Sequence of chain 1.F:
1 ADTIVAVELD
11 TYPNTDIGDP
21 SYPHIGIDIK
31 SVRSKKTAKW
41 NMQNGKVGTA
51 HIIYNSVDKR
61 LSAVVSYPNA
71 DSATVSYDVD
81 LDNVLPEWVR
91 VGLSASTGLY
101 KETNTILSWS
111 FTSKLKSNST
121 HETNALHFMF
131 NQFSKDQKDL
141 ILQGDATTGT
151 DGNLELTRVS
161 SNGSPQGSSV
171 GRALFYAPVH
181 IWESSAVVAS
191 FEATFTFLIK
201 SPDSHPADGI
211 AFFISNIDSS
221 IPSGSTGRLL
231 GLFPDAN

Sequence of chain 1.B:
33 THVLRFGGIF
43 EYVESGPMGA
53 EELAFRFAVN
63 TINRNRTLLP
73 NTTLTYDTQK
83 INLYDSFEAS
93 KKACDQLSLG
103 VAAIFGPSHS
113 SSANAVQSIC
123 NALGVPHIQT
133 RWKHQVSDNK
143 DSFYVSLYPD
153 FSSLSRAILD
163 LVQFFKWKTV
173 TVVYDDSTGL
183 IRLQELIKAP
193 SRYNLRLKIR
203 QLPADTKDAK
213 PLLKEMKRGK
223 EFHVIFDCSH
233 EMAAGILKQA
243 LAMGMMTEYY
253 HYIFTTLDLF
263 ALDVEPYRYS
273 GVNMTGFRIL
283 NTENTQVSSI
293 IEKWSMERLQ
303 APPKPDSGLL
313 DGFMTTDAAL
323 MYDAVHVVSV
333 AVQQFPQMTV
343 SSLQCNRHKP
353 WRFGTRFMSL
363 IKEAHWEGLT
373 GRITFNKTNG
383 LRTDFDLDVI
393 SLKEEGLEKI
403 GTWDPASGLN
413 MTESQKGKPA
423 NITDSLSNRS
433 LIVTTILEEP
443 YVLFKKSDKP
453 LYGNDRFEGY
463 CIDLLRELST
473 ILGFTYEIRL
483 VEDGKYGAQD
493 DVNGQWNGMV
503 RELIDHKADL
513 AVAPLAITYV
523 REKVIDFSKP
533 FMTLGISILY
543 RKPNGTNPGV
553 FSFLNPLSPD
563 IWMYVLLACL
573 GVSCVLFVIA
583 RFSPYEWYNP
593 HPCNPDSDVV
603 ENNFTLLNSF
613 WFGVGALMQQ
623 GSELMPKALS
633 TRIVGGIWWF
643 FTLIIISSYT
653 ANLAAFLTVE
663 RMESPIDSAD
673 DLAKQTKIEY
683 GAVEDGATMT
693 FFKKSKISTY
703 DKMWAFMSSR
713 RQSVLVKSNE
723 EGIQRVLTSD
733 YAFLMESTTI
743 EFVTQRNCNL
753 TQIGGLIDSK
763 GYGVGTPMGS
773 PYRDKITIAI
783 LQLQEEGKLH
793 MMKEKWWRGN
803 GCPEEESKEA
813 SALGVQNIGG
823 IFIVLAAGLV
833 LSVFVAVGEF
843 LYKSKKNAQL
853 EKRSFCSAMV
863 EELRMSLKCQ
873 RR

Binding-site contacts:
Ligand atom C4 contacts residue ARG228 of chain 1.F at 3.8 Å.
Ligand atom O7 contacts residue ASN546 of chain 1.B at 3.6 Å (h-bond).
Ligand atom C4 contacts residue ARG543 of chain 1.B at 3.7 Å.
Ligand atom C3 contacts residue TYR12 of chain 1.F at 4.1 Å (hydrophobic).
Ligand atom C3 contacts residue ARG543 of chain 1.B at 3.9 Å.
Ligand atom O6 contacts residue NAG1 of chain 1.O at 4.0 Å.
Ligand atom O5 contacts residue ASN546 of chain 1.B at 2.4 Å (h-bond).
Ligand atom N2 contacts residue ASN546 of chain 1.B at 2.6 Å (h-bond).
Ligand atom O4 contacts residue GLY98 of chain 1.F at 2.8 Å (h-bond).
Ligand atom C3 contacts residue ARG228 of chain 1.F at 3.6 Å.
Ligand atom C5 contacts residue ASN546 of chain 1.B at 3.7 Å.
Ligand atom C1 contacts residue ASN546 of chain 1.B at 1.4 Å.
Ligand atom O4 contacts residue THR730 of chain 1.B at 4.1 Å.
Ligand atom O3 contacts residue ARG228 of chain 1.F at 2.5 Å (salt-bridge).
Ligand atom C1 contacts residue ARG228 of chain 1.F at 3.6 Å.
Ligand atom O2 contacts residue TYR12 of chain 1.F at 3.7 Å.
Ligand atom C6 contacts residue NAG1 of chain 1.O at 3.3 Å.
Ligand atom O5 contacts residue ARG228 of chain 1.F at 3.8 Å.
Ligand atom C3 contacts residue ASN546 of chain 1.B at 3.6 Å.
Ligand atom C4 contacts residue GLY98 of chain 1.F at 4.1 Å.
Ligand atom C1 contacts residue ARG543 of chain 1.B at 3.8 Å.
Ligand atom C1 contacts residue LEU729 of chain 1.B at 3.7 Å (hydrophobic).
Ligand atom O5 contacts residue ARG543 of chain 1.B at 4.0 Å.
Ligand atom C7 contacts residue ASN546 of chain 1.B at 3.3 Å.
Ligand atom O6 contacts residue GLY227 of chain 1.F at 3.3 Å.
Ligand atom O4 contacts residue ARG543 of chain 1.B at 3.1 Å (salt-bridge).
Ligand atom C8 contacts residue TYR100 of chain 1.F at 4.0 Å (hydrophobic).
Ligand atom C8 contacts residue SER731 of chain 1.B at 3.8 Å.
Ligand atom C2 contacts residue ASN546 of chain 1.B at 2.3 Å.
Ligand atom O3 contacts residue TYR12 of chain 1.F at 3.2 Å.
Ligand atom O5 contacts residue NAG1 of chain 1.O at 4.1 Å.
Ligand atom C5 contacts residue ARG543 of chain 1.B at 3.4 Å.
Ligand atom C8 contacts residue ASP732 of chain 1.B at 3.9 Å.
Ligand atom O6 contacts residue THR226 of chain 1.F at 3.9 Å.
Ligand atom O2 contacts residue THR730 of chain 1.B at 3.4 Å (h-bond).
Ligand atom N2 contacts residue TYR100 of chain 1.F at 3.8 Å.
Ligand atom O6 contacts residue ARG228 of chain 1.F at 3.2 Å (salt-bridge).
Ligand atom C5 contacts residue NAG1 of chain 1.O at 3.4 Å.
Ligand atom C8 contacts residue TYR12 of chain 1.F at 3.9 Å (hydrophobic).
Ligand atom O3 contacts residue TYR100 of chain 1.F at 3.4 Å (h-bond).

A small-molecule ligand and the protein it binds are described below.
Small molecule (SMILES): CC(=O)N[C@H]1[C@H](O[C@H]2[C@H](O)[C@@H](NC(C)=O)CO[C@@H]2CO)O[C@H](CO)[C@@H](O[C@@H]2O[C@H](CO[C@H]3O[C@H](CO)[C@@H](O)[C@H](O)[C@@H]3O[C@@H]3O[C@H](CO)[C@@H](O[C@@H]4O[C@H](CO)[C@H](O)[C@H](O)[C@H]4O)[C@H](O)[C@H]3NC(C)=O)[C@@H](O)[C@H](O[C@H]3O[C@H](CO)[C@@H](O)[C@H](O)[C@@H]3O)[C@@H]2O)[C@@H]1O